Sequence of chain 1.A:
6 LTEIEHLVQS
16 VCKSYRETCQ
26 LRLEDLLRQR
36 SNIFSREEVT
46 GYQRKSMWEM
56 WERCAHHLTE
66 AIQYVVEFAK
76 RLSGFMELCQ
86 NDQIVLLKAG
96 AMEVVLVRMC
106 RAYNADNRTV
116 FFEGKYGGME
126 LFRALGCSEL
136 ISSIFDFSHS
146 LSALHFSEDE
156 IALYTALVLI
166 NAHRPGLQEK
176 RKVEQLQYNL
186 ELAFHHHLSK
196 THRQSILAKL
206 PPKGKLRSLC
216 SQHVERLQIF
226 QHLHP

Binding-site contacts:
Ligand atom CL3 contacts residue VAL100 of chain 1.A at 3.8 Å.
Ligand atom O27 contacts residue MET104 of chain 1.A at 3.9 Å.
Ligand atom F15 contacts residue HIS218 of chain 1.A at 3.1 Å.
Ligand atom O19 contacts residue LEU63 of chain 1.A at 3.5 Å.
Ligand atom C1 contacts residue MET104 of chain 1.A at 3.5 Å (hydrophobic).
Ligand atom C14 contacts residue HIS218 of chain 1.A at 3.9 Å.
Ligand atom C31 contacts residue PHE127 of chain 1.A at 3.5 Å (hydrophobic).
Ligand atom CL3 contacts residue MET97 of chain 1.A at 3.4 Å.
Ligand atom F29 contacts residue ILE136 of chain 1.A at 3.8 Å.
Ligand atom C31 contacts residue LEU130 of chain 1.A at 4.0 Å (hydrophobic).
Ligand atom N10 contacts residue HIS218 of chain 1.A at 2.9 Å (h-bond).
Ligand atom CL3 contacts residue LEU101 of chain 1.A at 3.6 Å.
Ligand atom C2 contacts residue MET104 of chain 1.A at 3.6 Å (hydrophobic).
Ligand atom C23 contacts residue HIS62 of chain 1.A at 3.8 Å.
Ligand atom F30 contacts residue LEU130 of chain 1.A at 3.3 Å.
Ligand atom N10 contacts residue LEU63 of chain 1.A at 3.9 Å.
Ligand atom C11 contacts residue HIS218 of chain 1.A at 3.8 Å.
Ligand atom C25 contacts residue PHE116 of chain 1.A at 3.1 Å (hydrophobic).
Ligand atom C16 contacts residue MET104 of chain 1.A at 3.3 Å (hydrophobic).
Ligand atom N10 contacts residue ILE139 of chain 1.A at 3.8 Å.
Ligand atom CL4 contacts residue ILE139 of chain 1.A at 3.8 Å.
Ligand atom C18 contacts residue LEU63 of chain 1.A at 3.7 Å (hydrophobic).
Ligand atom O19 contacts residue ILE139 of chain 1.A at 4.0 Å.
Ligand atom C13 contacts residue ILE139 of chain 1.A at 3.9 Å (hydrophobic).
Ligand atom F29 contacts residue LEU135 of chain 1.A at 3.8 Å.
Ligand atom C17 contacts residue MET104 of chain 1.A at 3.5 Å (hydrophobic).
Ligand atom N22 contacts residue PHE117 of chain 1.A at 3.6 Å.
Ligand atom CL8 contacts residue LEU63 of chain 1.A at 3.7 Å.
Ligand atom C9 contacts residue HIS218 of chain 1.A at 3.9 Å.
Ligand atom C2 contacts residue VAL115 of chain 1.A at 3.9 Å (hydrophobic).
Ligand atom C6 contacts residue PHE117 of chain 1.A at 4.0 Å (hydrophobic).
Ligand atom CL4 contacts residue PHE140 of chain 1.A at 4.0 Å.
Ligand atom C25 contacts residue PHE117 of chain 1.A at 3.7 Å (hydrophobic).
Ligand atom C31 contacts residue CYS59 of chain 1.A at 3.6 Å (hydrophobic).
Ligand atom C1 contacts residue VAL115 of chain 1.A at 3.9 Å (hydrophobic).
Ligand atom F15 contacts residue LEU222 of chain 1.A at 3.5 Å.
Ligand atom C9 contacts residue ILE139 of chain 1.A at 3.9 Å (hydrophobic).
Ligand atom C2 contacts residue PHE127 of chain 1.A at 3.8 Å (hydrophobic).
Ligand atom O19 contacts residue HIS218 of chain 1.A at 3.2 Å (h-bond).
Ligand atom C13 contacts residue LEU63 of chain 1.A at 3.8 Å (hydrophobic).

The small molecule below binds the protein below.
Small molecule (SMILES): Cc1c(C(F)(F)F)nc(-c2ccc(Cl)o2)n1-c1c(Cl)ccc(N2CC(C(=O)O)C2)c1Cl